This protein binds this small molecule.
Small molecule (SMILES): NCC(=O)O

Binding-site contacts:
Ligand atom C contacts residue TYR61 of chain 5.A at 4.4 Å (hydrophobic).
Ligand atom O contacts residue ASP129 of chain 5.A at 3.0 Å (salt-bridge).
Ligand atom O contacts residue LYS131 of chain 5.A at 3.1 Å (salt-bridge).
Ligand atom N contacts residue LEU18 of chain 5.A at 3.5 Å.
Ligand atom N contacts residue TRP98 of chain 5.A at 2.9 Å (h-bond).
Ligand atom CA contacts residue TRP98 of chain 5.A at 3.8 Å (hydrophobic).
Ligand atom CA contacts residue LEU29 of chain 5.A at 4.2 Å (hydrophobic).
Ligand atom C contacts residue LEU18 of chain 5.A at 4.3 Å (hydrophobic).
Ligand atom N contacts residue TYR61 of chain 5.A at 4.2 Å.
Ligand atom N contacts residue ASP129 of chain 5.A at 2.5 Å (salt-bridge).
Ligand atom O contacts residue LEU18 of chain 5.A at 4.4 Å.
Ligand atom C contacts residue ASP129 of chain 5.A at 3.5 Å.
Ligand atom CA contacts residue LEU18 of chain 5.A at 4.2 Å (hydrophobic).
Ligand atom CA contacts residue ASP129 of chain 5.A at 3.4 Å.
Ligand atom N contacts residue LYS131 of chain 5.A at 3.4 Å.
Ligand atom CA contacts residue TYR61 of chain 5.A at 3.5 Å (hydrophobic).
Ligand atom C contacts residue LYS131 of chain 5.A at 4.3 Å.

Sequence of chain 5.A:
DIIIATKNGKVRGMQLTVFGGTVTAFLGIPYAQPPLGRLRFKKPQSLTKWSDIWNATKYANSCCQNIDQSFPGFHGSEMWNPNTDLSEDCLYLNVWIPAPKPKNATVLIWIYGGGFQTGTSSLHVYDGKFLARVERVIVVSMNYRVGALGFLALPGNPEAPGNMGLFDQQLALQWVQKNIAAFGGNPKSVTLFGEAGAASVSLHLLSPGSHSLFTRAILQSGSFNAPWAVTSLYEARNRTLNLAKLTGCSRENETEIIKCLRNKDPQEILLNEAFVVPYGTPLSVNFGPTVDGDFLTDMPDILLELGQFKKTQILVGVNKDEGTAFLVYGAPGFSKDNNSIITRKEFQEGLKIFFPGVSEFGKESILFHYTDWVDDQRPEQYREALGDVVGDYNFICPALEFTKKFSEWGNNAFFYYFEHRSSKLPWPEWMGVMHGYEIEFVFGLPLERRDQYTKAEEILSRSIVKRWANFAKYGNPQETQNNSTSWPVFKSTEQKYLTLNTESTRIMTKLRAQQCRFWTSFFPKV